Sequence of chain 1.C:
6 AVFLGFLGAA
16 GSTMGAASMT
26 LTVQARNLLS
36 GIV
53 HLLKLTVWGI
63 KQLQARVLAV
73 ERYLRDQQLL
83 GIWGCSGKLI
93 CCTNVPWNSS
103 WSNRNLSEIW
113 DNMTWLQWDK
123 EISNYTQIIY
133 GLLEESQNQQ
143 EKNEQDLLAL

A protein and the small-molecule ligand that binds it are described below.
Small molecule (SMILES): CC(=O)N[C@@H]1[C@@H](O)[C@H](O)[C@@H](CO)O[C@H]1O

Binding-site contacts:
Ligand atom C2 contacts residue ASN126 of chain 1.C at 2.5 Å.
Ligand atom C1 contacts residue ASN126 of chain 1.C at 1.4 Å.
Ligand atom C4 contacts residue ASN126 of chain 1.C at 4.2 Å.
Ligand atom O5 contacts residue ASN126 of chain 1.C at 2.3 Å (h-bond).
Ligand atom N2 contacts residue ASN126 of chain 1.C at 3.0 Å (h-bond).
Ligand atom C3 contacts residue ASN126 of chain 1.C at 3.8 Å.
Ligand atom C7 contacts residue ASN126 of chain 1.C at 3.3 Å.
Ligand atom C8 contacts residue SER125 of chain 1.C at 3.8 Å.
Ligand atom C8 contacts residue GLU123 of chain 1.C at 3.6 Å.
Ligand atom O7 contacts residue GLU123 of chain 1.C at 4.4 Å.
Ligand atom C8 contacts residue LYS122 of chain 1.C at 3.3 Å.
Ligand atom C5 contacts residue ASN126 of chain 1.C at 3.7 Å.
Ligand atom O7 contacts residue ASN126 of chain 1.C at 3.2 Å (h-bond).